The small molecule below binds the protein below.
Small molecule (SMILES): Nc1ccn([C@@H]2O[C@H](CO[P](=O)(O)O[C@H]3[C@@H](O)[C@H](n4ccc(N)nc4=O)O[C@@H]3CO[P](=O)(O)O[C@H]3[C@@H](O)[C@H](n4ccc(N)nc4=O)O[C@@H]3CO)[C@@H](O)[C@H]2O)c(=O)n1

Sequence of chain 3.C:
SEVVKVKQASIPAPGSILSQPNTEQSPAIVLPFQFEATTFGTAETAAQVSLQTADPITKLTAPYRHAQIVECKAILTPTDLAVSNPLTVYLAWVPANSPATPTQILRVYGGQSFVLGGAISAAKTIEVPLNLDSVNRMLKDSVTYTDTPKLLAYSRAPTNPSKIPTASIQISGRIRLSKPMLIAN

Binding-site contacts:
Ligand atom OP1 contacts residue PRO132 of chain 3.C at 3.6 Å.
Ligand atom P contacts residue LYS8 of chain 3.C at 3.0 Å.
Ligand atom C2' contacts residue ASN134 of chain 3.C at 4.3 Å.
Ligand atom O2' contacts residue ASN134 of chain 3.C at 3.2 Å (h-bond).
Ligand atom O4' contacts residue GLU74 of chain 3.C at 3.7 Å.
Ligand atom O3' contacts residue LYS8 of chain 3.C at 3.8 Å.
Ligand atom C2' contacts residue GLU74 of chain 3.C at 4.1 Å.
Ligand atom O3' contacts residue ASN134 of chain 3.C at 4.2 Å.
Ligand atom O2' contacts residue LEU135 of chain 3.C at 4.3 Å.
Ligand atom OP1 contacts residue ASN134 of chain 3.C at 4.2 Å.
Ligand atom OP2 contacts residue LYS10 of chain 3.C at 2.9 Å.
Ligand atom C1' contacts residue GLU74 of chain 3.C at 3.8 Å.
Ligand atom OP1 contacts residue LYS10 of chain 3.C at 4.3 Å.
Ligand atom P contacts residue LYS10 of chain 3.C at 4.0 Å.
Ligand atom C4' contacts residue GLU74 of chain 3.C at 3.9 Å.
Ligand atom O5' contacts residue LYS8 of chain 3.C at 4.5 Å.
Ligand atom OP2 contacts residue LYS8 of chain 3.C at 2.9 Å (salt-bridge).
Ligand atom O2' contacts residue GLU74 of chain 3.C at 3.2 Å.
Ligand atom OP1 contacts residue LYS8 of chain 3.C at 2.6 Å (salt-bridge).